Binding-site contacts:
Ligand atom O7 contacts residue PHE66 of chain 1.A at 4.0 Å.
Ligand atom O5 contacts residue ALA68 of chain 1.A at 3.7 Å.
Ligand atom C4 contacts residue NAG1 of chain 1.D at 2.9 Å.
Ligand atom C1 contacts residue ASN18 of chain 1.A at 2.9 Å.
Ligand atom C6 contacts residue ASN18 of chain 1.A at 4.1 Å.
Ligand atom C1 contacts residue SER19 of chain 1.A at 2.7 Å.
Ligand atom C5 contacts residue ASN18 of chain 1.A at 3.4 Å.
Ligand atom O3 contacts residue SER19 of chain 1.A at 3.9 Å.
Ligand atom C5 contacts residue NAG1 of chain 1.D at 4.0 Å.
Ligand atom O5 contacts residue PHE66 of chain 1.A at 4.3 Å.
Ligand atom C3 contacts residue SER19 of chain 1.A at 2.9 Å.
Ligand atom O4 contacts residue SER19 of chain 1.A at 4.1 Å.
Ligand atom C1 contacts residue PHE66 of chain 1.A at 4.0 Å (hydrophobic).
Ligand atom C7 contacts residue SER19 of chain 1.A at 3.5 Å.
Ligand atom O6 contacts residue VAL102 of chain 1.A at 4.3 Å.
Ligand atom O3 contacts residue NAG1 of chain 1.D at 2.7 Å (h-bond).
Ligand atom N2 contacts residue SER19 of chain 1.A at 2.7 Å (h-bond).
Ligand atom C7 contacts residue PHE66 of chain 1.A at 3.9 Å (hydrophobic).
Ligand atom O6 contacts residue ILE103 of chain 1.A at 4.0 Å.
Ligand atom C6 contacts residue NAG1 of chain 1.D at 3.9 Å.
Ligand atom C2 contacts residue PHE66 of chain 1.A at 4.5 Å (hydrophobic).
Ligand atom O5 contacts residue ASN18 of chain 1.A at 2.4 Å (h-bond).
Ligand atom O7 contacts residue ASN18 of chain 1.A at 4.3 Å.
Ligand atom O7 contacts residue SER19 of chain 1.A at 3.1 Å (h-bond).
Ligand atom C8 contacts residue ARG67 of chain 1.A at 3.5 Å.
Ligand atom O6 contacts residue ALA68 of chain 1.A at 3.5 Å.
Ligand atom O4 contacts residue NAG1 of chain 1.D at 2.7 Å.
Ligand atom C5 contacts residue ALA68 of chain 1.A at 4.1 Å (hydrophobic).
Ligand atom O6 contacts residue NAG1 of chain 1.D at 3.8 Å.
Ligand atom C4 contacts residue SER19 of chain 1.A at 3.9 Å.
Ligand atom C5 contacts residue SER19 of chain 1.A at 4.3 Å.
Ligand atom C8 contacts residue PHE66 of chain 1.A at 3.2 Å (hydrophobic).
Ligand atom O5 contacts residue SER19 of chain 1.A at 3.9 Å.
Ligand atom C7 contacts residue ASN18 of chain 1.A at 4.4 Å.
Ligand atom C2 contacts residue ASN18 of chain 1.A at 4.2 Å.
Ligand atom N2 contacts residue ASN18 of chain 1.A at 4.3 Å.
Ligand atom C2 contacts residue SER19 of chain 1.A at 2.9 Å.
Ligand atom C6 contacts residue ALA68 of chain 1.A at 3.1 Å (hydrophobic).
Ligand atom O7 contacts residue PRO65 of chain 1.A at 3.5 Å.
Ligand atom C3 contacts residue NAG1 of chain 1.D at 3.4 Å.

Sequence of chain 1.A:
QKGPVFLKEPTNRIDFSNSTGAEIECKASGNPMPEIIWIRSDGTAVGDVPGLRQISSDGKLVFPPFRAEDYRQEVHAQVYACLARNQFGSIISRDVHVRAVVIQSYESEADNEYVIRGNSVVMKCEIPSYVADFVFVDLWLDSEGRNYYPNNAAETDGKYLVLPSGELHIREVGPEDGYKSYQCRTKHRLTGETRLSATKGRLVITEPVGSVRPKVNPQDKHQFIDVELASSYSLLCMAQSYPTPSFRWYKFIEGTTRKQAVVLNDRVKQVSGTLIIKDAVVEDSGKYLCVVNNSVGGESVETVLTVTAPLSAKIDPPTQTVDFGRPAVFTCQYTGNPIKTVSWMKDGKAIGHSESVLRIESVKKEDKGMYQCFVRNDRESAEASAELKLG

A protein and the small-molecule ligand that binds it are described below.
Small molecule (SMILES): CC(=O)N[C@@H]1[C@@H](O)[C@H](O)[C@@H](CO)O[C@H]1O